This small molecule binds to this protein.
Small molecule (SMILES): O=C(N[C@@H](C(=O)NO)c1ccc(-c2cc(F)c(F)c(F)c2)cc1)C1CCCCC1

Binding-site contacts:
Ligand atom CAJ contacts residue LEU403 of chain 1.H at 3.7 Å (hydrophobic).
Ligand atom FAD contacts residue PHE499 of chain 1.H at 3.7 Å.
Ligand atom O contacts residue LYS302 of chain 1.H at 3.0 Å (salt-bridge).
Ligand atom CAI contacts residue GLY405 of chain 1.H at 3.6 Å.
Ligand atom FAD contacts residue ALA493 of chain 1.H at 3.0 Å.
Ligand atom OAC contacts residue ASP315 of chain 1.H at 3.3 Å (salt-bridge).
Ligand atom NAR contacts residue ASP375 of chain 1.H at 3.7 Å.
Ligand atom OAB contacts residue GLY405 of chain 1.H at 3.2 Å (h-bond).
Ligand atom O contacts residue ZN1 of chain 1.YB at 2.2 Å.
Ligand atom NAR contacts residue CO31 of chain 1.XB at 3.0 Å (h-bond).
Ligand atom CAJ contacts residue GLY405 of chain 1.H at 3.4 Å.
Ligand atom CA contacts residue LEU403 of chain 1.H at 3.2 Å (hydrophobic).
Ligand atom FAE contacts residue GLY306 of chain 1.H at 3.4 Å.
Ligand atom OAB contacts residue THR404 of chain 1.H at 3.1 Å.
Ligand atom CBA contacts residue LEU408 of chain 1.H at 3.7 Å (hydrophobic).
Ligand atom OAC contacts residue ZN1 of chain 1.YB at 2.5 Å.
Ligand atom O contacts residue ASP295 of chain 1.H at 3.2 Å (salt-bridge).
Ligand atom CAG contacts residue GLY405 of chain 1.H at 3.6 Å.
Ligand atom CAN contacts residue ASN373 of chain 1.H at 3.6 Å.
Ligand atom NAR contacts residue ZN1 of chain 1.YB at 3.1 Å.
Ligand atom C contacts residue LEU403 of chain 1.H at 3.7 Å (hydrophobic).
Ligand atom C contacts residue ASP375 of chain 1.H at 3.5 Å.
Ligand atom FAF contacts residue LEU408 of chain 1.H at 3.6 Å.
Ligand atom OAC contacts residue LYS290 of chain 1.H at 2.8 Å (salt-bridge).
Ligand atom OAC contacts residue ASP375 of chain 1.H at 3.6 Å (salt-bridge).
Ligand atom OAC contacts residue ASP295 of chain 1.H at 3.1 Å (salt-bridge).
Ligand atom CAZ contacts residue GLY405 of chain 1.H at 3.4 Å.
Ligand atom FAF contacts residue MET308 of chain 1.H at 3.6 Å.
Ligand atom FAF contacts residue PHE499 of chain 1.H at 3.3 Å.
Ligand atom CAH contacts residue GLY405 of chain 1.H at 3.6 Å.
Ligand atom O contacts residue ASP375 of chain 1.H at 3.0 Å (salt-bridge).
Ligand atom CAX contacts residue GLY405 of chain 1.H at 3.5 Å.
Ligand atom C contacts residue ZN1 of chain 1.YB at 2.9 Å.
Ligand atom FAE contacts residue MET308 of chain 1.H at 3.3 Å.
Ligand atom OAB contacts residue LEU403 of chain 1.H at 3.7 Å.
Ligand atom OAC contacts residue GLU377 of chain 1.H at 2.8 Å (salt-bridge).
Ligand atom FAD contacts residue LEU408 of chain 1.H at 3.7 Å.
Ligand atom OAC contacts residue CO31 of chain 1.XB at 2.9 Å (h-bond).
Ligand atom NAR contacts residue LEU403 of chain 1.H at 3.0 Å (h-bond).
Ligand atom NAR contacts residue LYS290 of chain 1.H at 3.4 Å (salt-bridge).

Sequence of chain 1.H:
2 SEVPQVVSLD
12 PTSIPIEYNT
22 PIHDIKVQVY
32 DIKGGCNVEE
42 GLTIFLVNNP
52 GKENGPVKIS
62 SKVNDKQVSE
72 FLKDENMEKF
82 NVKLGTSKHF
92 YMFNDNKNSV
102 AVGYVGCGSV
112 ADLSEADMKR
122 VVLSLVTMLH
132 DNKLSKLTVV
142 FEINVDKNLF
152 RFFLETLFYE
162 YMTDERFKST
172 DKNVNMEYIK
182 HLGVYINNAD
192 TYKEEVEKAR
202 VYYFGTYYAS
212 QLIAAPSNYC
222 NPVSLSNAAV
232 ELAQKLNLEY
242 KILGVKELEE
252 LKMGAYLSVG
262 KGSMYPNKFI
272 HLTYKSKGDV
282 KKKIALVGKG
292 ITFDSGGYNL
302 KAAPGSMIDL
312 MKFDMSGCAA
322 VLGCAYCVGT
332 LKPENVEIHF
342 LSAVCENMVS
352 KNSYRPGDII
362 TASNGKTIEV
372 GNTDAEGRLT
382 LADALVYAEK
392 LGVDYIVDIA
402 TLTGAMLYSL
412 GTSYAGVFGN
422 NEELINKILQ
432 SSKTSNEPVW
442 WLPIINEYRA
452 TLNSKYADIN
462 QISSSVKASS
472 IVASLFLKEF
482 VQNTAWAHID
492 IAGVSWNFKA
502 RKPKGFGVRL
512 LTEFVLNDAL